Binding-site contacts:
Ligand atom N2 contacts residue ASN11 of chain 1.A at 2.8 Å (h-bond).
Ligand atom C3 contacts residue ASN11 of chain 1.A at 3.8 Å.
Ligand atom C2 contacts residue ASN11 of chain 1.A at 2.5 Å.
Ligand atom O5 contacts residue ASN11 of chain 1.A at 2.4 Å (h-bond).
Ligand atom C4 contacts residue ASN11 of chain 1.A at 4.2 Å.
Ligand atom C5 contacts residue ASN11 of chain 1.A at 3.7 Å.
Ligand atom C8 contacts residue ASN11 of chain 1.A at 4.2 Å.
Ligand atom C7 contacts residue ASN11 of chain 1.A at 4.1 Å.
Ligand atom C1 contacts residue ASN11 of chain 1.A at 1.4 Å.

A small-molecule ligand and the protein it binds are described below.
Small molecule (SMILES): CC(=O)N[C@H]1[C@H](O[C@H]2[C@H](O)[C@@H](NC(C)=O)CO[C@@H]2CO)O[C@H](CO)[C@@H](O)[C@@H]1O

Sequence of chain 1.A:
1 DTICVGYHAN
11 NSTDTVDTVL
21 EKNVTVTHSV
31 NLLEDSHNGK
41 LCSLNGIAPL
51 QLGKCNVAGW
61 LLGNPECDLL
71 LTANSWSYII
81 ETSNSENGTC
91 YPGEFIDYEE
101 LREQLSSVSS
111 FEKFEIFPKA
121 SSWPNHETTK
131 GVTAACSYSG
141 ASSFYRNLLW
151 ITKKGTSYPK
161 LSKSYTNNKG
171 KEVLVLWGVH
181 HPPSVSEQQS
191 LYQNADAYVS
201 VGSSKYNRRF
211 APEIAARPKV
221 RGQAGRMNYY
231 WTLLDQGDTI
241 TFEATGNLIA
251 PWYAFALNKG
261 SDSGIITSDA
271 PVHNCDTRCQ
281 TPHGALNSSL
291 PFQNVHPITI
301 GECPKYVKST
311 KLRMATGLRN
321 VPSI